Sequence of chain 1.A:
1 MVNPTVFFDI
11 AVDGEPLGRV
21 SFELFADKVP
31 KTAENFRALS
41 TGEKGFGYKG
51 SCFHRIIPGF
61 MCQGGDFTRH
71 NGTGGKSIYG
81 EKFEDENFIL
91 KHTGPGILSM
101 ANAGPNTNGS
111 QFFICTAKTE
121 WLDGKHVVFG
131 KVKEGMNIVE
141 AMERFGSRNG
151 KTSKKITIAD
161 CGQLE

Binding-site contacts:
Ligand atom N1 contacts residue TYR79 of chain 1.A at 4.2 Å.
Ligand atom C2 contacts residue TYR79 of chain 1.A at 3.7 Å (hydrophobic).
Ligand atom C1 contacts residue PRO30 of chain 1.A at 4.1 Å (hydrophobic).
Ligand atom C2 contacts residue LYS31 of chain 1.A at 3.7 Å.
Ligand atom C2 contacts residue GLU34 of chain 1.A at 4.2 Å.
Ligand atom O contacts residue LYS31 of chain 1.A at 3.5 Å.
Ligand atom C1 contacts residue LYS31 of chain 1.A at 3.8 Å.
Ligand atom C2 contacts residue PRO30 of chain 1.A at 4.1 Å (hydrophobic).
Ligand atom N1 contacts residue LYS31 of chain 1.A at 4.0 Å.
Ligand atom N contacts residue LYS31 of chain 1.A at 3.7 Å.
Ligand atom C contacts residue LYS31 of chain 1.A at 3.8 Å.
Ligand atom C3 contacts residue TYR79 of chain 1.A at 3.8 Å (hydrophobic).

A small-molecule ligand and the protein it binds are described below.
Small molecule (SMILES): O=C1NCCCN1